Sequence of chain 1.B:
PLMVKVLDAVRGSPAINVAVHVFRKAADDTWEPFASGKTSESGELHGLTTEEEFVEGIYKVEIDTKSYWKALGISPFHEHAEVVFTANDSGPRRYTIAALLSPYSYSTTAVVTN

A small-molecule ligand and the protein it binds are described below.
Small molecule (SMILES): O=C(O)c1ccc2nc(-c3cc(Cl)cc(Cl)c3)oc2c1

Sequence of chain 2.B:
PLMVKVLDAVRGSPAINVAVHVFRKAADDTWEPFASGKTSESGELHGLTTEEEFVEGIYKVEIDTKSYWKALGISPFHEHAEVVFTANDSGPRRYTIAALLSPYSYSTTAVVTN

Binding-site contacts:
Ligand atom CAR contacts residue LEU17 of chain 1.B at 3.8 Å (hydrophobic).
Ligand atom OAL contacts residue ALA108 of chain 2.B at 3.4 Å.
Ligand atom OAA contacts residue 3MI1 of chain 2.D at 2.5 Å.
Ligand atom CLD contacts residue 3MI1 of chain 2.D at 0.1 Å.
Ligand atom NAK contacts residue 3MI1 of chain 2.D at 0.3 Å (h-bond).
Ligand atom NAK contacts residue LEU17 of chain 2.B at 3.6 Å.
Ligand atom CAO contacts residue 3MI1 of chain 2.D at 0.1 Å.
Ligand atom CAN contacts residue 3MI1 of chain 2.D at 0.1 Å.
Ligand atom CLD contacts residue LEU110 of chain 2.B at 3.8 Å.
Ligand atom CLC contacts residue 3MI1 of chain 2.D at 0.1 Å.
Ligand atom CAG contacts residue 3MI1 of chain 2.D at 0.1 Å.
Ligand atom CAH contacts residue 3MI1 of chain 2.D at 0.1 Å.
Ligand atom CAT contacts residue LEU17 of chain 1.B at 3.7 Å (hydrophobic).
Ligand atom CAF contacts residue 3MI1 of chain 2.D at 0.7 Å.
Ligand atom OAB contacts residue 3MI1 of chain 2.D at 3.1 Å.
Ligand atom OAL contacts residue 3MI1 of chain 2.D at 0.3 Å (h-bond).
Ligand atom OAL contacts residue LEU17 of chain 1.B at 3.4 Å.
Ligand atom CAQ contacts residue 3MI1 of chain 2.D at 0.1 Å.
Ligand atom CAR contacts residue 3MI1 of chain 2.D at 0.0 Å.
Ligand atom CAM contacts residue 3MI1 of chain 2.D at 2.0 Å.
Ligand atom CAE contacts residue LYS15 of chain 1.B at 3.6 Å.
Ligand atom CAO contacts residue LEU110 of chain 2.B at 3.8 Å (hydrophobic).
Ligand atom CLC contacts residue THR118 of chain 2.B at 3.6 Å.
Ligand atom CAS contacts residue 3MI1 of chain 2.D at 0.5 Å.
Ligand atom CLD contacts residue THR118 of chain 1.B at 3.6 Å.
Ligand atom CAF contacts residue LYS15 of chain 1.B at 3.9 Å.
Ligand atom CAT contacts residue 3MI1 of chain 2.D at 0.5 Å.
Ligand atom CAG contacts residue LEU110 of chain 2.B at 3.7 Å (hydrophobic).
Ligand atom CAJ contacts residue 3MI1 of chain 2.D at 0.7 Å.
Ligand atom CAM contacts residue LYS15 of chain 2.B at 3.9 Å.
Ligand atom CAG contacts residue LEU110 of chain 1.B at 3.8 Å (hydrophobic).
Ligand atom OAB contacts residue THR106 of chain 2.B at 3.8 Å.
Ligand atom NAK contacts residue ALA108 of chain 1.B at 3.6 Å.
Ligand atom CLC contacts residue SER117 of chain 2.B at 3.3 Å.
Ligand atom CLD contacts residue SER117 of chain 1.B at 3.4 Å.
Ligand atom CAP contacts residue 3MI1 of chain 2.D at 0.9 Å.
Ligand atom CAI contacts residue 3MI1 of chain 2.D at 0.1 Å.
Ligand atom CAE contacts residue 3MI1 of chain 2.D at 0.8 Å.
Ligand atom CLC contacts residue THR119 of chain 2.B at 3.8 Å.
Ligand atom CLD contacts residue THR119 of chain 1.B at 3.7 Å.